Binding-site contacts:
Ligand atom C28 contacts residue GLY96 of chain 1.A at 3.4 Å.
Ligand atom O4 contacts residue GLN135 of chain 1.A at 3.4 Å (h-bond).
Ligand atom O4 contacts residue THR134 of chain 1.A at 3.3 Å (h-bond).
Ligand atom O4 contacts residue TYR133 of chain 1.A at 3.6 Å.
Ligand atom O1 contacts residue TYR133 of chain 1.A at 3.1 Å.
Ligand atom C11 contacts residue GLN135 of chain 1.A at 3.6 Å.
Ligand atom C30 contacts residue TYR133 of chain 1.A at 3.5 Å (hydrophobic).
Ligand atom C14 contacts residue GLY292 of chain 1.A at 3.5 Å.
Ligand atom O1 contacts residue THR134 of chain 1.A at 2.8 Å (h-bond).
Ligand atom O3 contacts residue THR294 of chain 1.A at 2.9 Å (h-bond).
Ligand atom C19 contacts residue ASP94 of chain 1.A at 3.5 Å.
Ligand atom O5 contacts residue ASP94 of chain 1.A at 2.6 Å (salt-bridge).
Ligand atom C25 contacts residue GLY292 of chain 1.A at 3.5 Å.
Ligand atom C33 contacts residue ARG190 of chain 1.A at 3.6 Å.
Ligand atom C9 contacts residue GLY73 of chain 1.A at 3.3 Å.
Ligand atom F2 contacts residue GLY136 of chain 1.A at 3.2 Å.
Ligand atom C3 contacts residue GLY292 of chain 1.A at 3.5 Å.
Ligand atom C10 contacts residue GLN135 of chain 1.A at 3.6 Å.
Ligand atom N1 contacts residue GLY292 of chain 1.A at 3.0 Å (h-bond).
Ligand atom N4 contacts residue ASP290 of chain 1.A at 2.7 Å (salt-bridge).
Ligand atom F2 contacts residue GLN135 of chain 1.A at 3.5 Å.
Ligand atom O5 contacts residue GLY96 of chain 1.A at 3.4 Å (h-bond).
Ligand atom C9 contacts residue THR294 of chain 1.A at 3.1 Å.
Ligand atom C34 contacts residue TYR260 of chain 1.A at 3.2 Å (hydrophobic).
Ligand atom C12 contacts residue GLN135 of chain 1.A at 3.5 Å.
Ligand atom C27 contacts residue GLY96 of chain 1.A at 3.6 Å.
Ligand atom C22 contacts residue PHE170 of chain 1.A at 3.6 Å (hydrophobic).
Ligand atom C13 contacts residue GLY73 of chain 1.A at 3.6 Å.
Ligand atom N4 contacts residue GLY96 of chain 1.A at 2.9 Å (h-bond).
Ligand atom C18 contacts residue ASP290 of chain 1.A at 3.3 Å.
Ligand atom C28 contacts residue ASP290 of chain 1.A at 3.2 Å.
Ligand atom C32 contacts residue ARG190 of chain 1.A at 3.5 Å.
Ligand atom F2 contacts residue PHE170 of chain 1.A at 3.2 Å.
Ligand atom C27 contacts residue TYR260 of chain 1.A at 3.6 Å (hydrophobic).
Ligand atom C17 contacts residue ASP94 of chain 1.A at 3.6 Å.
Ligand atom F1 contacts residue ILE172 of chain 1.A at 3.6 Å.
Ligand atom C16 contacts residue GLY292 of chain 1.A at 3.6 Å.
Ligand atom O5 contacts residue SER97 of chain 1.A at 3.5 Å.
Ligand atom F1 contacts residue TRP177 of chain 1.A at 3.3 Å.
Ligand atom C19 contacts residue GLY292 of chain 1.A at 3.4 Å.

Sequence of chain 1.A:
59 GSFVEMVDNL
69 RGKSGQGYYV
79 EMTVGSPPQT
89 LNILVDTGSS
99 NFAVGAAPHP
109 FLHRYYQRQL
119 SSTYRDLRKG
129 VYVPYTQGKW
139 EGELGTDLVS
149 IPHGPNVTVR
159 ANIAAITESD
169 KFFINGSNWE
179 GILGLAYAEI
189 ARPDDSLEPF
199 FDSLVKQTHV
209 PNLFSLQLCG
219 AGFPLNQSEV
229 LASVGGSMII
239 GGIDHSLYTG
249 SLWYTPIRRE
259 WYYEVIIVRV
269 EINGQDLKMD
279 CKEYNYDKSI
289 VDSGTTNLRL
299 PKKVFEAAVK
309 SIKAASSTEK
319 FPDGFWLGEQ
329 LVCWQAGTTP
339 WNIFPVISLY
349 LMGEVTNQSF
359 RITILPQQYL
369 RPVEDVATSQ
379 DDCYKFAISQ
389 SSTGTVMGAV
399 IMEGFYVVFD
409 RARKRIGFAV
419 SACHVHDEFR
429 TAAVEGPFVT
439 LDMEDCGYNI

The protein below binds the small molecule below.
Small molecule (SMILES): CCCN(CCC)C(=O)c1cc(C)cc(C(=O)N[C@@H](Cc2cc(F)cc(F)c2)[C@H](O)[C@H]2CN(S(=O)(=O)c3ccccc3)CCN2)c1